A protein and the small-molecule ligand that binds it are described below.
Small molecule (SMILES): N[C@@H](CCCCC(=O)O)C(=O)O

Sequence of chain 3.A:
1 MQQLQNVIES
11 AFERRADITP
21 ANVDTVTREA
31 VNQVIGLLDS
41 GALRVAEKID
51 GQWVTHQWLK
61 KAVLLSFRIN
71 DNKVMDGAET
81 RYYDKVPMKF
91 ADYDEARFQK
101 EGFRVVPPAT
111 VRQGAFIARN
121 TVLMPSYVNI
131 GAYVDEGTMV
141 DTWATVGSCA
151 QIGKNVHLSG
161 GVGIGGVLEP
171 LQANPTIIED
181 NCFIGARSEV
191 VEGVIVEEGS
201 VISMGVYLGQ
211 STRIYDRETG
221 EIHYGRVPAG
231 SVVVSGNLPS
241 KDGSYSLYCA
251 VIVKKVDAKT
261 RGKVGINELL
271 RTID

Sequence of chain 2.A:
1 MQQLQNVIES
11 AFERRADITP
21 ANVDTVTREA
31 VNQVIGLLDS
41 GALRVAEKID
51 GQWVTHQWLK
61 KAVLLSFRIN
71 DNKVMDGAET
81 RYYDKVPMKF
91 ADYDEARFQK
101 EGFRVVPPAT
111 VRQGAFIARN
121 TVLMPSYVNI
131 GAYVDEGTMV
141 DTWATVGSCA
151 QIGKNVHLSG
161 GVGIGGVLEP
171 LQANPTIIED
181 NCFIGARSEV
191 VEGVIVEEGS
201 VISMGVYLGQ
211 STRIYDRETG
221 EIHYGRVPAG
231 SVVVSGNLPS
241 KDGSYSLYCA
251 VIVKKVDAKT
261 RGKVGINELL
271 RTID

Binding-site contacts:
Ligand atom N contacts residue COA1 of chain 3.B at 3.8 Å.
Ligand atom C6 contacts residue ASN129 of chain 2.A at 4.0 Å.
Ligand atom C contacts residue SER148 of chain 2.A at 3.5 Å.
Ligand atom C contacts residue LEU168 of chain 2.A at 3.9 Å (hydrophobic).
Ligand atom C4 contacts residue LEU168 of chain 2.A at 4.1 Å (hydrophobic).
Ligand atom C7 contacts residue MET124 of chain 3.A at 3.7 Å (hydrophobic).
Ligand atom O71 contacts residue ARG104 of chain 3.A at 3.0 Å (salt-bridge).
Ligand atom C7 contacts residue ARG104 of chain 3.A at 3.5 Å.
Ligand atom C7 contacts residue PHE67 of chain 2.A at 3.9 Å (hydrophobic).
Ligand atom O72 contacts residue LEU270 of chain 3.A at 3.8 Å.
Ligand atom O72 contacts residue MET139 of chain 3.A at 3.6 Å.
Ligand atom OXT contacts residue SER148 of chain 2.A at 2.8 Å (h-bond).
Ligand atom C contacts residue GLY166 of chain 2.A at 3.8 Å.
Ligand atom C4 contacts residue ASN129 of chain 2.A at 3.7 Å.
Ligand atom C6 contacts residue ARG112 of chain 2.A at 3.6 Å.
Ligand atom OXT contacts residue GLY166 of chain 2.A at 3.4 Å.
Ligand atom OXT contacts residue ASN129 of chain 2.A at 3.6 Å (h-bond).
Ligand atom O72 contacts residue VAL122 of chain 3.A at 4.0 Å.
Ligand atom CA contacts residue ASP141 of chain 3.A at 3.4 Å.
Ligand atom O71 contacts residue ARG112 of chain 2.A at 2.9 Å (salt-bridge).
Ligand atom CB contacts residue GLU169 of chain 2.A at 3.7 Å.
Ligand atom C6 contacts residue LEU168 of chain 2.A at 4.1 Å (hydrophobic).
Ligand atom O71 contacts residue MET124 of chain 3.A at 3.8 Å.
Ligand atom C7 contacts residue ARG112 of chain 2.A at 3.6 Å.
Ligand atom CB contacts residue ASP141 of chain 3.A at 3.6 Å.
Ligand atom O contacts residue VAL167 of chain 2.A at 3.4 Å (h-bond).
Ligand atom C5 contacts residue MET139 of chain 3.A at 3.8 Å (hydrophobic).
Ligand atom O contacts residue SER148 of chain 2.A at 3.5 Å (h-bond).
Ligand atom N contacts residue GLU169 of chain 2.A at 2.6 Å (salt-bridge).
Ligand atom O contacts residue GLY166 of chain 2.A at 3.5 Å.
Ligand atom O contacts residue LEU168 of chain 2.A at 2.8 Å (h-bond).
Ligand atom OXT contacts residue VAL167 of chain 2.A at 4.1 Å.
Ligand atom CB contacts residue MET139 of chain 3.A at 4.0 Å (hydrophobic).
Ligand atom N contacts residue ASP141 of chain 3.A at 2.7 Å (salt-bridge).
Ligand atom O contacts residue GLU169 of chain 2.A at 3.1 Å (salt-bridge).
Ligand atom O71 contacts residue PHE67 of chain 2.A at 3.4 Å.
Ligand atom CA contacts residue GLU169 of chain 2.A at 3.6 Å.
Ligand atom O72 contacts residue ARG104 of chain 3.A at 2.6 Å (salt-bridge).
Ligand atom C6 contacts residue MET124 of chain 3.A at 3.7 Å (hydrophobic).
Ligand atom C5 contacts residue MET124 of chain 3.A at 3.9 Å (hydrophobic).